This protein binds this small molecule.
Small molecule (SMILES): CC(=O)N[C@H]1[C@H](O[C@H]2[C@H](O)[C@@H](NC(C)=O)CO[C@@H]2CO)O[C@H](CO)[C@@H](O[C@@H]2O[C@H](CO)[C@@H](O)[C@H](O)[C@@H]2O)[C@@H]1O

Binding-site contacts:
Ligand atom C7 contacts residue TYR168 of chain 1.B at 3.9 Å (hydrophobic).
Ligand atom C7 contacts residue PRO166 of chain 1.B at 4.3 Å (hydrophobic).
Ligand atom O7 contacts residue CYS161 of chain 1.B at 3.0 Å (h-bond).
Ligand atom O7 contacts residue CYS167 of chain 1.B at 3.0 Å (h-bond).
Ligand atom C1 contacts residue ASN193 of chain 1.B at 1.4 Å.
Ligand atom C7 contacts residue CYS161 of chain 1.B at 3.7 Å (hydrophobic).
Ligand atom C8 contacts residue PRO166 of chain 1.B at 3.9 Å (hydrophobic).
Ligand atom C3 contacts residue ASN193 of chain 1.B at 3.7 Å.
Ligand atom C7 contacts residue ASN193 of chain 1.B at 3.4 Å.
Ligand atom C2 contacts residue TYR168 of chain 1.B at 4.0 Å (hydrophobic).
Ligand atom O6 contacts residue SER170 of chain 1.B at 2.7 Å (h-bond).
Ligand atom C5 contacts residue ASN193 of chain 1.B at 3.7 Å.
Ligand atom O5 contacts residue TYR168 of chain 1.B at 3.7 Å.
Ligand atom C5 contacts residue TYR168 of chain 1.B at 4.0 Å (hydrophobic).
Ligand atom O6 contacts residue VAL169 of chain 1.B at 3.9 Å.
Ligand atom O7 contacts residue TYR168 of chain 1.B at 2.8 Å (h-bond).
Ligand atom N2 contacts residue CYS161 of chain 1.B at 4.3 Å.
Ligand atom C4 contacts residue VAL169 of chain 1.B at 4.1 Å (hydrophobic).
Ligand atom O7 contacts residue VAL169 of chain 1.B at 4.2 Å.
Ligand atom C2 contacts residue VAL169 of chain 1.B at 3.6 Å (hydrophobic).
Ligand atom O7 contacts residue ASN193 of chain 1.B at 3.8 Å.
Ligand atom C6 contacts residue VAL169 of chain 1.B at 4.3 Å (hydrophobic).
Ligand atom O3 contacts residue TYR168 of chain 1.B at 3.5 Å.
Ligand atom O6 contacts residue TYR168 of chain 1.B at 4.2 Å.
Ligand atom C8 contacts residue TYR163 of chain 1.B at 4.1 Å (hydrophobic).
Ligand atom N2 contacts residue ASN193 of chain 1.B at 2.7 Å (h-bond).
Ligand atom C5 contacts residue VAL169 of chain 1.B at 4.2 Å (hydrophobic).
Ligand atom C1 contacts residue VAL169 of chain 1.B at 3.3 Å (hydrophobic).
Ligand atom C4 contacts residue ASN193 of chain 1.B at 4.2 Å.
Ligand atom C8 contacts residue TYR162 of chain 1.B at 3.6 Å (hydrophobic).
Ligand atom C4 contacts residue TYR168 of chain 1.B at 3.8 Å (hydrophobic).
Ligand atom O7 contacts residue PRO166 of chain 1.B at 3.7 Å.
Ligand atom C7 contacts residue CYS167 of chain 1.B at 4.1 Å (hydrophobic).
Ligand atom O5 contacts residue SER170 of chain 1.B at 3.5 Å (h-bond).
Ligand atom C1 contacts residue TYR168 of chain 1.B at 3.9 Å (hydrophobic).
Ligand atom O5 contacts residue VAL169 of chain 1.B at 3.1 Å (h-bond).
Ligand atom C3 contacts residue TYR168 of chain 1.B at 4.2 Å (hydrophobic).
Ligand atom O5 contacts residue ASN193 of chain 1.B at 2.4 Å (h-bond).
Ligand atom C2 contacts residue ASN193 of chain 1.B at 2.4 Å.
Ligand atom C6 contacts residue SER170 of chain 1.B at 4.1 Å.

Sequence of chain 1.B:
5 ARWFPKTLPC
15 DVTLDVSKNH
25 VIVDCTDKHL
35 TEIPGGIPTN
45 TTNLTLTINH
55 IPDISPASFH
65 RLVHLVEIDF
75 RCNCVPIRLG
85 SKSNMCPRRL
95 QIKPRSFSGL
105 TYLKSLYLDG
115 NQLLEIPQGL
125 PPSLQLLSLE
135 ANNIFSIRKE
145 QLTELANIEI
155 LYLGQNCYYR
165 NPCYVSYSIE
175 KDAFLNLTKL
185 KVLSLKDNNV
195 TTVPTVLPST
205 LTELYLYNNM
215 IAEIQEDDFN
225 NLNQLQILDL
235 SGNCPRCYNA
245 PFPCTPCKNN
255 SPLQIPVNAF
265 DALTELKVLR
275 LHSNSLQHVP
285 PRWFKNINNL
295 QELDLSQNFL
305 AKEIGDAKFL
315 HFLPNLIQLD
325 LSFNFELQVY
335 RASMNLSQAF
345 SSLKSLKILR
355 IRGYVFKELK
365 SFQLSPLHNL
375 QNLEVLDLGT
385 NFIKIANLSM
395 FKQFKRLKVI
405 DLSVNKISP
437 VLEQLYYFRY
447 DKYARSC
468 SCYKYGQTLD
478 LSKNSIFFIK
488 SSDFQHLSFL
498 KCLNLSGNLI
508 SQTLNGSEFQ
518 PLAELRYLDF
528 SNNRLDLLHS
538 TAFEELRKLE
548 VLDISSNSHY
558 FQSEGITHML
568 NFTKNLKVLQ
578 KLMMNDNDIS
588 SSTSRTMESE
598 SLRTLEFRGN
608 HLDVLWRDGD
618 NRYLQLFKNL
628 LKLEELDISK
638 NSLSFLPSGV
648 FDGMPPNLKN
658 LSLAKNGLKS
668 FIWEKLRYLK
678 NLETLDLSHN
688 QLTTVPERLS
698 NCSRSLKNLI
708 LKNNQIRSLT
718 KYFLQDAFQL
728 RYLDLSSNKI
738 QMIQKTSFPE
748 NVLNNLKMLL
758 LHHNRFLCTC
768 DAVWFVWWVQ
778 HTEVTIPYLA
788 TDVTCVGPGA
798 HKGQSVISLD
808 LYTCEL